Binding-site contacts:
Ligand atom C8 contacts residue SER91 of chain 1.C at 3.2 Å.
Ligand atom C2' contacts residue MET181 of chain 1.C at 3.5 Å (hydrophobic).
Ligand atom N7 contacts residue ASP205 of chain 1.C at 3.0 Å (salt-bridge).
Ligand atom O5' contacts residue HIS5 of chain 2.B at 2.5 Å (h-bond).
Ligand atom N3 contacts residue MET181 of chain 1.C at 3.5 Å.
Ligand atom C5' contacts residue PHE160 of chain 1.C at 3.7 Å (hydrophobic).
Ligand atom O3' contacts residue MET65 of chain 1.C at 3.7 Å.
Ligand atom O2' contacts residue GLU182 of chain 1.C at 2.7 Å (salt-bridge).
Ligand atom C5' contacts residue HIS5 of chain 2.B at 3.4 Å.
Ligand atom O6 contacts residue ASP205 of chain 1.C at 3.1 Å (salt-bridge).
Ligand atom C1' contacts residue SER91 of chain 1.C at 3.4 Å.
Ligand atom C2 contacts residue PHE160 of chain 1.C at 3.7 Å (hydrophobic).
Ligand atom O2' contacts residue PO41 of chain 1.H at 3.3 Å (h-bond).
Ligand atom O5' contacts residue PHE160 of chain 1.C at 3.6 Å.
Ligand atom O3' contacts residue GLU182 of chain 1.C at 2.6 Å (salt-bridge).
Ligand atom N9 contacts residue SER91 of chain 1.C at 3.6 Å.
Ligand atom N7 contacts residue SER204 of chain 1.C at 3.7 Å.
Ligand atom C4 contacts residue VAL179 of chain 1.C at 3.5 Å (hydrophobic).
Ligand atom O4' contacts residue SER91 of chain 1.C at 3.6 Å (h-bond).
Ligand atom C4' contacts residue PO41 of chain 1.H at 3.4 Å.
Ligand atom O4' contacts residue PO41 of chain 1.H at 3.5 Å (h-bond).
Ligand atom C3' contacts residue GLU182 of chain 1.C at 3.4 Å.
Ligand atom N7 contacts residue GLY93 of chain 1.C at 3.6 Å.
Ligand atom C2 contacts residue VAL179 of chain 1.C at 3.7 Å (hydrophobic).
Ligand atom O6 contacts residue GLY93 of chain 1.C at 3.6 Å.
Ligand atom C5' contacts residue MET65 of chain 1.C at 3.6 Å (hydrophobic).
Ligand atom C1' contacts residue PO41 of chain 1.H at 3.4 Å.
Ligand atom O6 contacts residue ILE207 of chain 1.C at 3.4 Å.
Ligand atom N3 contacts residue GLU180 of chain 1.C at 3.6 Å.
Ligand atom O2' contacts residue GLU180 of chain 1.C at 3.3 Å.
Ligand atom N3 contacts residue VAL179 of chain 1.C at 3.6 Å.
Ligand atom C3' contacts residue PO41 of chain 1.H at 3.6 Å.
Ligand atom C5 contacts residue VAL179 of chain 1.C at 3.5 Å (hydrophobic).
Ligand atom C6 contacts residue VAL179 of chain 1.C at 3.6 Å (hydrophobic).
Ligand atom C8 contacts residue CYS92 of chain 1.C at 3.6 Å (hydrophobic).
Ligand atom O3' contacts residue PO41 of chain 1.H at 2.6 Å (h-bond).
Ligand atom O2' contacts residue MET181 of chain 1.C at 2.8 Å (h-bond).
Ligand atom N7 contacts residue CYS92 of chain 1.C at 3.5 Å.
Ligand atom N1 contacts residue VAL179 of chain 1.C at 3.7 Å.
Ligand atom O2' contacts residue ARG88 of chain 1.C at 3.2 Å (salt-bridge).

Sequence of chain 2.B:
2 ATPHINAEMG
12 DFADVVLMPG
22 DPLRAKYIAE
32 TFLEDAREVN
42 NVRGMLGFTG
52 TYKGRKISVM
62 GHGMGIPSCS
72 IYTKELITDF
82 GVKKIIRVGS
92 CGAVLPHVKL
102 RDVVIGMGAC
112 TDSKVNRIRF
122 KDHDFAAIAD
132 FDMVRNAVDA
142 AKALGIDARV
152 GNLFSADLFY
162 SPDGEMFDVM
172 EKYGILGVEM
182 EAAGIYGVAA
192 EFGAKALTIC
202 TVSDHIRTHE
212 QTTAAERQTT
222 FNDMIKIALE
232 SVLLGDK

A protein and the small-molecule ligand that binds it are described below.
Small molecule (SMILES): O=c1[nH]cnc2c1ncn2[C@@H]1O[C@H](CO)[C@@H](O)[C@H]1O

Sequence of chain 1.C:
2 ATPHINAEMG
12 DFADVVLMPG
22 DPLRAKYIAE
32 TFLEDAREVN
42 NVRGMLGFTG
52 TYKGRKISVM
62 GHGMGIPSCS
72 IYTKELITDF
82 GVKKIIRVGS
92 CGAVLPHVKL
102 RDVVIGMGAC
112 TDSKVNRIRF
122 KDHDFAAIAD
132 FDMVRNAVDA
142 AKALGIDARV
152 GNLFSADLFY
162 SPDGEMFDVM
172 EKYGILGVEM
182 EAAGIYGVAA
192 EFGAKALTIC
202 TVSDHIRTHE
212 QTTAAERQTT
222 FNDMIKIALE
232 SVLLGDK